A small-molecule ligand and the protein it binds are described below.
Small molecule (SMILES): CC(=O)N[C@@H]1[C@@H](O)[C@H](O)[C@@H](CO)O[C@H]1O

Binding-site contacts:
Ligand atom N2 contacts residue ARG109 of chain 1.B at 4.1 Å.
Ligand atom C8 contacts residue ARG109 of chain 1.B at 3.2 Å.
Ligand atom O7 contacts residue ASN112 of chain 1.B at 3.0 Å (h-bond).
Ligand atom C7 contacts residue ASN112 of chain 1.B at 3.1 Å.
Ligand atom O5 contacts residue ASN112 of chain 1.B at 2.4 Å (h-bond).
Ligand atom C7 contacts residue ARG109 of chain 1.B at 4.2 Å.
Ligand atom N2 contacts residue ASN112 of chain 1.B at 2.9 Å (h-bond).
Ligand atom C5 contacts residue ASN112 of chain 1.B at 3.7 Å.
Ligand atom C2 contacts residue ASN112 of chain 1.B at 2.4 Å.
Ligand atom C1 contacts residue ASN112 of chain 1.B at 1.5 Å.
Ligand atom C4 contacts residue ASN112 of chain 1.B at 4.2 Å.
Ligand atom C8 contacts residue PRO111 of chain 1.B at 4.2 Å (hydrophobic).
Ligand atom C3 contacts residue ASN112 of chain 1.B at 3.8 Å.
Ligand atom C8 contacts residue ILE110 of chain 1.B at 3.3 Å (hydrophobic).
Ligand atom C8 contacts residue ASN112 of chain 1.B at 4.3 Å.

Sequence of chain 1.B:
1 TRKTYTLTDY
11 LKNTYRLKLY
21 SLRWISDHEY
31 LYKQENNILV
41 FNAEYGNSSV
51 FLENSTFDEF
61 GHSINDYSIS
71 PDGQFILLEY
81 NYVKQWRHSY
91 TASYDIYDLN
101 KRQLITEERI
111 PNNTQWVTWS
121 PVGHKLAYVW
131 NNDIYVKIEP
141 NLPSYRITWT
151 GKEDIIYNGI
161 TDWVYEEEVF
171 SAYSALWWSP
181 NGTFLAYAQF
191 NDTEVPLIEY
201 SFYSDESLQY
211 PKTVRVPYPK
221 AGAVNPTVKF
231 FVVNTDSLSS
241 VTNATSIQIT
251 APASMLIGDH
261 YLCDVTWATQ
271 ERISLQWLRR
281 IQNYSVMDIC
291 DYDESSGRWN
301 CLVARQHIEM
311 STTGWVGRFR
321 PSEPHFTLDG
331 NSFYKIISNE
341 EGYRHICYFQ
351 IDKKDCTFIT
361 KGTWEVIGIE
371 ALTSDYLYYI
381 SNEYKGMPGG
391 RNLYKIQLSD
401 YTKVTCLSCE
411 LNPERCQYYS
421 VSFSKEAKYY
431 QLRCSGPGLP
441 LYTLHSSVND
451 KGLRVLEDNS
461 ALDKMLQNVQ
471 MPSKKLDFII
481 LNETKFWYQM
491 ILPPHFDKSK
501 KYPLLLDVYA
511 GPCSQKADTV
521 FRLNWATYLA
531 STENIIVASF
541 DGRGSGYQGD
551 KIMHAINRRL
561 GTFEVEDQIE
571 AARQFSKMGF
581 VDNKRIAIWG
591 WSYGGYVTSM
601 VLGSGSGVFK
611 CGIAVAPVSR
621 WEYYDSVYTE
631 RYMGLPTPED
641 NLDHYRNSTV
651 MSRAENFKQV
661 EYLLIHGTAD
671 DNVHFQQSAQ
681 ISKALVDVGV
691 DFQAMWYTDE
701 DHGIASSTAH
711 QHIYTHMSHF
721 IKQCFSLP